This protein binds this small molecule.
Small molecule (SMILES): CC(=O)N[C@@H]1[C@@H](O)[C@H](O)[C@@H](CO)O[C@H]1O

Sequence of chain 1.B:
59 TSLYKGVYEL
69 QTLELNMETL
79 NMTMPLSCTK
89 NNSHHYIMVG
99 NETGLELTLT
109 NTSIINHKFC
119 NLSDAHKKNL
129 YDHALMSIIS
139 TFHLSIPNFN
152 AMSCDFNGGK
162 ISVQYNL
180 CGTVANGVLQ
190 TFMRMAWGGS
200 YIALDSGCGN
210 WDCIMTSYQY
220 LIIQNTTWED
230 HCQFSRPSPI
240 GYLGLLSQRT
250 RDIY

Binding-site contacts:
Ligand atom C2 contacts residue ASN167 of chain 1.B at 2.5 Å.
Ligand atom C2 contacts residue TYR219 of chain 1.B at 3.8 Å (hydrophobic).
Ligand atom C1 contacts residue ASN167 of chain 1.B at 1.4 Å.
Ligand atom C8 contacts residue ILE113 of chain 1.B at 3.9 Å (hydrophobic).
Ligand atom C4 contacts residue ASN167 of chain 1.B at 4.2 Å.
Ligand atom C1 contacts residue TYR219 of chain 1.B at 4.0 Å (hydrophobic).
Ligand atom C8 contacts residue TYR219 of chain 1.B at 3.4 Å (hydrophobic).
Ligand atom N2 contacts residue TYR219 of chain 1.B at 2.8 Å (h-bond).
Ligand atom C8 contacts residue GLN165 of chain 1.B at 3.7 Å.
Ligand atom O7 contacts residue ASN167 of chain 1.B at 3.4 Å (h-bond).
Ligand atom C7 contacts residue TYR219 of chain 1.B at 3.5 Å (hydrophobic).
Ligand atom C5 contacts residue ASN167 of chain 1.B at 3.7 Å.
Ligand atom O5 contacts residue ASN167 of chain 1.B at 2.4 Å (h-bond).
Ligand atom C8 contacts residue ASN167 of chain 1.B at 4.4 Å.
Ligand atom C3 contacts residue ASN167 of chain 1.B at 3.8 Å.
Ligand atom C7 contacts residue ASN167 of chain 1.B at 3.3 Å.
Ligand atom C3 contacts residue TYR219 of chain 1.B at 4.1 Å (hydrophobic).
Ligand atom N2 contacts residue ASN167 of chain 1.B at 2.9 Å (h-bond).